The protein below binds the small molecule below.
Small molecule (SMILES): CC(=O)N[C@@H]1[C@@H](O)[C@H](O)[C@@H](CO)O[C@H]1O

Binding-site contacts:
Ligand atom O7 contacts residue ASN485 of chain 1.A at 3.5 Å (h-bond).
Ligand atom C8 contacts residue LYS469 of chain 1.A at 3.6 Å.
Ligand atom O3 contacts residue ARG465 of chain 1.A at 3.5 Å.
Ligand atom C4 contacts residue ASN485 of chain 1.A at 4.2 Å.
Ligand atom O7 contacts residue GLU482 of chain 1.A at 4.4 Å.
Ligand atom N2 contacts residue ARG465 of chain 1.A at 4.2 Å.
Ligand atom C8 contacts residue GLU482 of chain 1.A at 3.8 Å.
Ligand atom C7 contacts residue ASN485 of chain 1.A at 3.5 Å.
Ligand atom O5 contacts residue ASN485 of chain 1.A at 2.4 Å (h-bond).
Ligand atom C1 contacts residue ASN485 of chain 1.A at 1.4 Å.
Ligand atom O7 contacts residue SER466 of chain 1.A at 4.3 Å.
Ligand atom C7 contacts residue ARG465 of chain 1.A at 3.7 Å.
Ligand atom C3 contacts residue ASN485 of chain 1.A at 3.8 Å.
Ligand atom O7 contacts residue ARG465 of chain 1.A at 3.6 Å.
Ligand atom C2 contacts residue ASN485 of chain 1.A at 2.4 Å.
Ligand atom C8 contacts residue ARG465 of chain 1.A at 4.0 Å.
Ligand atom C5 contacts residue ASN485 of chain 1.A at 3.7 Å.
Ligand atom N2 contacts residue ASN485 of chain 1.A at 3.0 Å (h-bond).
Ligand atom C7 contacts residue GLU482 of chain 1.A at 4.2 Å.

Sequence of chain 1.A:
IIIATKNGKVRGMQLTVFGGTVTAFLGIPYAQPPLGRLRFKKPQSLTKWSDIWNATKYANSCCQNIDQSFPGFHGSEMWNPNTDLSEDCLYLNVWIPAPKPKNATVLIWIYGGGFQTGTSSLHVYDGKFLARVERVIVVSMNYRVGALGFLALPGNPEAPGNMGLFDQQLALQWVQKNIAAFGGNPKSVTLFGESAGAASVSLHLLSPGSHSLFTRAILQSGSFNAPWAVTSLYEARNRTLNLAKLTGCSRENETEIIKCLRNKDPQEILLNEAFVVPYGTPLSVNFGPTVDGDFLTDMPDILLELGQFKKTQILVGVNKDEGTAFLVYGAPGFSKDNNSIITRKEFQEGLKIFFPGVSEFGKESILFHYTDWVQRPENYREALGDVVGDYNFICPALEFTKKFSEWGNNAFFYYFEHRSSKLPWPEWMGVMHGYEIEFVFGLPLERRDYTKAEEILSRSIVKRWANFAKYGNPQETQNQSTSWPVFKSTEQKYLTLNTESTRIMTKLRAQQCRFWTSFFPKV